Sequence of chain 1.B:
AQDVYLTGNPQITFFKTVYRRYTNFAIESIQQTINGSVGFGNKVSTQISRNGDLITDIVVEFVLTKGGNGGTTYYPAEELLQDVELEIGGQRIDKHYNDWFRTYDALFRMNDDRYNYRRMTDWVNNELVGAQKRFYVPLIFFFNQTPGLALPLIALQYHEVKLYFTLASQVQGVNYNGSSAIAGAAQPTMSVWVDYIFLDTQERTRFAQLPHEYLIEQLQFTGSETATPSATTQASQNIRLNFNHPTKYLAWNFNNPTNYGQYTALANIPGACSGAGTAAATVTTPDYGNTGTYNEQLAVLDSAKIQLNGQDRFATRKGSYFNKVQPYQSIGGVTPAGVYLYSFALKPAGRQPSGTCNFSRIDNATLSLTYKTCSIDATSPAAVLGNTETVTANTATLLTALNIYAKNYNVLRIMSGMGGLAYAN

This protein binds this small molecule.
Small molecule (SMILES): C[C@@H]1O[C@@H](O[C@H]2[C@H](O)[C@@H](CO)OC[C@@H]2O)[C@@H](O)[C@H](O)[C@@H]1O

Binding-site contacts:
Ligand atom C6 contacts residue ASP388 of chain 1.B at 3.1 Å.
Ligand atom C4 contacts residue ASP388 of chain 1.B at 4.5 Å.
Ligand atom C2 contacts residue ASN405 of chain 1.B at 2.4 Å.
Ligand atom C6 contacts residue GLA8 of chain 1.G at 3.4 Å.
Ligand atom O5 contacts residue ASN405 of chain 1.B at 2.3 Å (h-bond).
Ligand atom O2 contacts residue ASN405 of chain 1.B at 2.8 Å (h-bond).
Ligand atom O4 contacts residue THR390 of chain 1.B at 4.3 Å.
Ligand atom O2 contacts residue THR406 of chain 1.B at 4.4 Å.
Ligand atom C1 contacts residue ASN405 of chain 1.B at 1.5 Å.
Ligand atom O5 contacts residue ASP388 of chain 1.B at 4.1 Å.
Ligand atom C5 contacts residue ASN405 of chain 1.B at 3.6 Å.
Ligand atom C3 contacts residue ASN405 of chain 1.B at 3.7 Å.
Ligand atom O4 contacts residue ASP388 of chain 1.B at 4.3 Å.
Ligand atom C5 contacts residue ASP388 of chain 1.B at 3.3 Å.
Ligand atom C4 contacts residue ASN405 of chain 1.B at 4.2 Å.